Binding-site contacts:
Ligand atom O5 contacts residue ASN188 of chain 16.E at 2.3 Å (h-bond).
Ligand atom C3 contacts residue ASN188 of chain 16.E at 3.9 Å.
Ligand atom O7 contacts residue ASN188 of chain 16.E at 4.2 Å.
Ligand atom C4 contacts residue ASN188 of chain 16.E at 4.2 Å.
Ligand atom C2 contacts residue ASN188 of chain 16.E at 2.6 Å.
Ligand atom C5 contacts residue ASN188 of chain 16.E at 3.6 Å.
Ligand atom C1 contacts residue ASN188 of chain 16.E at 1.4 Å.
Ligand atom C7 contacts residue ASN188 of chain 16.E at 3.9 Å.
Ligand atom O6 contacts residue ASN188 of chain 16.E at 4.5 Å.
Ligand atom N2 contacts residue ASN188 of chain 16.E at 3.1 Å (h-bond).

This small molecule binds to this protein.
Small molecule (SMILES): CC(=O)N[C@H]1[C@H](O[C@H]2[C@H](O)[C@@H](NC(C)=O)CO[C@@H]2CO)O[C@H](CO)[C@@H](O)[C@@H]1O

Sequence of chain 16.E:
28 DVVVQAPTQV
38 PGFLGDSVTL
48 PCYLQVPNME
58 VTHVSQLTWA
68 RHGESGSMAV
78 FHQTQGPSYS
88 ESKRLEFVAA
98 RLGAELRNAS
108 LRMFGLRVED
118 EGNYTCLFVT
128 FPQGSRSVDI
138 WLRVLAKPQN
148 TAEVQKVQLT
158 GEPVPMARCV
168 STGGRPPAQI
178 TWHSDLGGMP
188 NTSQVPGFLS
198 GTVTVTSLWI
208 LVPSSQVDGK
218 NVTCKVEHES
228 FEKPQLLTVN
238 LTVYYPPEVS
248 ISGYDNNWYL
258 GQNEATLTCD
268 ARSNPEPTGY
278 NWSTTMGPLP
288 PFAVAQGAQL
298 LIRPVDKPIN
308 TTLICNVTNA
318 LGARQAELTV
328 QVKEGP